Sequence of chain 1.A:
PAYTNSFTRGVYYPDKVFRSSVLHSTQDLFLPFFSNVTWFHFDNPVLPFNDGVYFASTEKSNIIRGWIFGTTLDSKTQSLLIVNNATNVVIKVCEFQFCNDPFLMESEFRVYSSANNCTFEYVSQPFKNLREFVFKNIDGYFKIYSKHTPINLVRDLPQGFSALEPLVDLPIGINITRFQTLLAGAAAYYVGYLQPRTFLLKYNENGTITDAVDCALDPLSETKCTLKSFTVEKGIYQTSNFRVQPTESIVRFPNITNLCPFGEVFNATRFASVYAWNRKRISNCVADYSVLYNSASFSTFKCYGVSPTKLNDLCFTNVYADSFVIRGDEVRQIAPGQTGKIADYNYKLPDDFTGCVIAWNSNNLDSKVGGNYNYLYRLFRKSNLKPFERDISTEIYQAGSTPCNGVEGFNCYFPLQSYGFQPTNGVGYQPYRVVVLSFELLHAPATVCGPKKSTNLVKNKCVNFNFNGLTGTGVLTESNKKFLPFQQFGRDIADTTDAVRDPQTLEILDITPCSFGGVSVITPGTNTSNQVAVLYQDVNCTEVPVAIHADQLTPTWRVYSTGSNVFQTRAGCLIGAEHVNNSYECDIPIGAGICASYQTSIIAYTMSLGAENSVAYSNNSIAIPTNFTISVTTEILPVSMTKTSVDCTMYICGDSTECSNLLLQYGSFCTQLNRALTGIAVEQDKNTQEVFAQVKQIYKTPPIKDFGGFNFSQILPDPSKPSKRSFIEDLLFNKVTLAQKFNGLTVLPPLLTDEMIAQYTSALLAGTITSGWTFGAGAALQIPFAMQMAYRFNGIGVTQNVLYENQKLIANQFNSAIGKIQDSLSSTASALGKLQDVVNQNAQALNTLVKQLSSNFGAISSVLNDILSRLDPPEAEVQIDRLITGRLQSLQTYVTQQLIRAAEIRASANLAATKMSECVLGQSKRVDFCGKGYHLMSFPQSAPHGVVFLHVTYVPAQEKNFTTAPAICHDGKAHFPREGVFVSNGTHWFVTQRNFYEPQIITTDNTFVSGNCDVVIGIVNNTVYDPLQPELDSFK

This small molecule binds to this protein.
Small molecule (SMILES): CC(=O)N[C@@H]1[C@@H](O)[C@H](O)[C@@H](CO)O[C@H]1O

Binding-site contacts:
Ligand atom C5 contacts residue ASN234 of chain 1.A at 3.7 Å.
Ligand atom C2 contacts residue ASN234 of chain 1.A at 2.5 Å.
Ligand atom O5 contacts residue ASN234 of chain 1.A at 2.4 Å (h-bond).
Ligand atom N2 contacts residue ASN234 of chain 1.A at 2.9 Å (h-bond).
Ligand atom C7 contacts residue ASN234 of chain 1.A at 3.3 Å.
Ligand atom O7 contacts residue ASN234 of chain 1.A at 3.3 Å (h-bond).
Ligand atom C4 contacts residue ASN234 of chain 1.A at 4.3 Å.
Ligand atom C8 contacts residue ASN234 of chain 1.A at 3.8 Å.
Ligand atom C1 contacts residue ASN234 of chain 1.A at 1.4 Å.
Ligand atom C3 contacts residue ASN234 of chain 1.A at 3.8 Å.
Ligand atom C8 contacts residue ILE233 of chain 1.A at 3.8 Å (hydrophobic).
Ligand atom C8 contacts residue GLY232 of chain 1.A at 3.4 Å.